A small-molecule ligand and the protein it binds are described below.
Small molecule (SMILES): CC(=O)N[C@H]1[C@@H](O[P](=O)(O)O[P](=O)(O)OC[C@H]2O[C@@H](n3ccc(=O)[nH]c3=O)[C@H](O)[C@@H]2O)O[C@H](CO)[C@@H](O)[C@@H]1O[C@H](C)C(=O)O

Sequence of chain 1.L:
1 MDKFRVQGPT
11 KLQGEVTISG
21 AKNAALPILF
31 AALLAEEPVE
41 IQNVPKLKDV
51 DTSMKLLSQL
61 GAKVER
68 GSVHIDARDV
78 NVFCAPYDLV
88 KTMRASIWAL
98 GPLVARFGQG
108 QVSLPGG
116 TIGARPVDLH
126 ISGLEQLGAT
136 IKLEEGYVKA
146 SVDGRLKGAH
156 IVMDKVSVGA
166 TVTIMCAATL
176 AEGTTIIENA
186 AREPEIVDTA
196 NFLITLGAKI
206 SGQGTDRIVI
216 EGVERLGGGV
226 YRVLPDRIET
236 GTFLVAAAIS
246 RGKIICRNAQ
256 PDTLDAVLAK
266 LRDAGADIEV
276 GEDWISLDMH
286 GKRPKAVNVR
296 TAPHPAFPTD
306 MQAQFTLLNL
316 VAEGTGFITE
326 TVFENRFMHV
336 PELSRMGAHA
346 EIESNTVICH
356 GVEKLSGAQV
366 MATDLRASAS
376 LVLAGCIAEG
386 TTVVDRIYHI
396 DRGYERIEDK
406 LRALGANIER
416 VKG

Binding-site contacts:
Ligand atom O3 contacts residue ASP305 of chain 1.L at 3.6 Å.
Ligand atom O4 contacts residue ASP305 of chain 1.L at 3.0 Å (salt-bridge).
Ligand atom N2 contacts residue ASN23 of chain 1.L at 3.7 Å.
Ligand atom O2A contacts residue SER162 of chain 1.L at 3.4 Å.
Ligand atom O2U contacts residue PRO121 of chain 1.L at 3.5 Å.
Ligand atom C5U contacts residue SER162 of chain 1.L at 3.5 Å.
Ligand atom N3U contacts residue PRO121 of chain 1.L at 3.2 Å (h-bond).
Ligand atom C5U contacts residue PRO121 of chain 1.L at 3.5 Å (hydrophobic).
Ligand atom O1A contacts residue SER162 of chain 1.L at 3.0 Å (h-bond).
Ligand atom O4 contacts residue PHE328 of chain 1.L at 3.4 Å.
Ligand atom C2 contacts residue ASN23 of chain 1.L at 3.6 Å.
Ligand atom O4U contacts residue LEU124 of chain 1.L at 2.8 Å (h-bond).
Ligand atom N3U contacts residue ASP123 of chain 1.L at 2.7 Å (salt-bridge).
Ligand atom O2B contacts residue ARG120 of chain 1.L at 3.1 Å (salt-bridge).
Ligand atom O2U contacts residue LYS160 of chain 1.L at 3.4 Å (salt-bridge).
Ligand atom O4U contacts residue ASP123 of chain 1.L at 3.0 Å (salt-bridge).
Ligand atom O2E contacts residue LEU370 of chain 1.L at 3.4 Å.
Ligand atom C4U contacts residue ASP123 of chain 1.L at 3.3 Å.
Ligand atom O2A contacts residue VAL163 of chain 1.L at 2.6 Å (h-bond).
Ligand atom PA contacts residue VAL163 of chain 1.L at 3.6 Å.
Ligand atom C4U contacts residue PRO121 of chain 1.L at 3.0 Å (hydrophobic).
Ligand atom O3D contacts residue VAL327 of chain 1.L at 3.0 Å (h-bond).
Ligand atom O4U contacts residue PRO121 of chain 1.L at 3.1 Å (h-bond).
Ligand atom C4 contacts residue ASP305 of chain 1.L at 3.5 Å.
Ligand atom O2E contacts residue LYS22 of chain 1.L at 3.2 Å (salt-bridge).
Ligand atom O1E contacts residue ARG371 of chain 1.L at 3.5 Å.
Ligand atom C1E contacts residue LEU370 of chain 1.L at 3.6 Å (hydrophobic).
Ligand atom C5D contacts residue VAL161 of chain 1.L at 3.6 Å (hydrophobic).
Ligand atom C1E contacts residue LYS22 of chain 1.L at 3.5 Å.
Ligand atom O1B contacts residue GLY164 of chain 1.L at 2.9 Å (h-bond).
Ligand atom O3 contacts residue ASN23 of chain 1.L at 3.3 Å (h-bond).
Ligand atom C8 contacts residue ASN23 of chain 1.L at 3.5 Å.
Ligand atom O2D contacts residue ALA119 of chain 1.L at 3.3 Å (h-bond).
Ligand atom C7 contacts residue ASN23 of chain 1.L at 3.4 Å.
Ligand atom O1A contacts residue GLY164 of chain 1.L at 3.6 Å.
Ligand atom O1E contacts residue LYS22 of chain 1.L at 3.2 Å (salt-bridge).
Ligand atom O1E contacts residue LEU370 of chain 1.L at 3.6 Å.
Ligand atom C6U contacts residue SER162 of chain 1.L at 3.6 Å.
Ligand atom O7 contacts residue ASN23 of chain 1.L at 2.9 Å.
Ligand atom O4U contacts residue VAL122 of chain 1.L at 3.1 Å.